Binding-site contacts:
Ligand atom C2 contacts residue GLU114 of chain 1.K at 3.4 Å.
Ligand atom C2 contacts residue TRP343 of chain 1.K at 3.9 Å (hydrophobic).
Ligand atom C2 contacts residue LYS18 of chain 1.K at 3.5 Å.
Ligand atom C6 contacts residue GLU156 of chain 1.K at 3.0 Å.
Ligand atom O1 contacts residue LYS18 of chain 1.K at 2.9 Å (salt-bridge).
Ligand atom C1 contacts residue TRP233 of chain 1.K at 3.8 Å (hydrophobic).
Ligand atom C5 contacts residue GLU156 of chain 1.K at 3.6 Å.
Ligand atom C4 contacts residue ARG69 of chain 1.K at 3.6 Å.
Ligand atom O3 contacts residue TRP65 of chain 1.K at 3.5 Å (h-bond).
Ligand atom C6 contacts residue TYR158 of chain 1.K at 3.9 Å (hydrophobic).
Ligand atom C6 contacts residue PHE159 of chain 1.K at 3.9 Å (hydrophobic).
Ligand atom O6 contacts residue TYR158 of chain 1.K at 2.9 Å (h-bond).
Ligand atom O1 contacts residue ASP17 of chain 1.K at 2.8 Å (salt-bridge).
Ligand atom C1 contacts residue ASP17 of chain 1.K at 3.5 Å.
Ligand atom O5 contacts residue ASP17 of chain 1.K at 3.9 Å.
Ligand atom C4 contacts residue TRP343 of chain 1.K at 3.6 Å (hydrophobic).
Ligand atom O2 contacts residue LYS18 of chain 1.K at 2.8 Å (salt-bridge).
Ligand atom C6 contacts residue PRO157 of chain 1.K at 3.7 Å (hydrophobic).
Ligand atom O2 contacts residue GLU114 of chain 1.K at 2.7 Å (salt-bridge).
Ligand atom C1 contacts residue LYS18 of chain 1.K at 3.3 Å.
Ligand atom O4 contacts residue ARG347 of chain 1.K at 3.5 Å (salt-bridge).
Ligand atom O6 contacts residue PRO157 of chain 1.K at 3.2 Å.
Ligand atom O2 contacts residue ASP68 of chain 1.K at 2.7 Å (salt-bridge).
Ligand atom O4 contacts residue ARG69 of chain 1.K at 2.7 Å (salt-bridge).
Ligand atom C6 contacts residue TRP343 of chain 1.K at 3.6 Å (hydrophobic).
Ligand atom O6 contacts residue GLU156 of chain 1.K at 2.6 Å (salt-bridge).
Ligand atom O5 contacts residue TYR158 of chain 1.K at 3.4 Å.
Ligand atom O3 contacts residue ALA66 of chain 1.K at 3.4 Å.
Ligand atom O1 contacts residue ASN15 of chain 1.K at 3.5 Å (h-bond).
Ligand atom C3 contacts residue ASP68 of chain 1.K at 3.4 Å.
Ligand atom C3 contacts residue ARG69 of chain 1.K at 3.9 Å.
Ligand atom C3 contacts residue TRP65 of chain 1.K at 3.6 Å (hydrophobic).
Ligand atom O3 contacts residue ARG69 of chain 1.K at 2.7 Å (salt-bridge).
Ligand atom O2 contacts residue TRP65 of chain 1.K at 3.1 Å (h-bond).
Ligand atom O3 contacts residue ASP68 of chain 1.K at 2.6 Å (salt-bridge).
Ligand atom O3 contacts residue TRP343 of chain 1.K at 3.6 Å.
Ligand atom C2 contacts residue ASP68 of chain 1.K at 3.2 Å.
Ligand atom C2 contacts residue TRP65 of chain 1.K at 3.9 Å (hydrophobic).
Ligand atom O2 contacts residue ALA66 of chain 1.K at 3.6 Å.
Ligand atom C1 contacts residue TYR158 of chain 1.K at 3.8 Å (hydrophobic).

Sequence of chain 1.K:
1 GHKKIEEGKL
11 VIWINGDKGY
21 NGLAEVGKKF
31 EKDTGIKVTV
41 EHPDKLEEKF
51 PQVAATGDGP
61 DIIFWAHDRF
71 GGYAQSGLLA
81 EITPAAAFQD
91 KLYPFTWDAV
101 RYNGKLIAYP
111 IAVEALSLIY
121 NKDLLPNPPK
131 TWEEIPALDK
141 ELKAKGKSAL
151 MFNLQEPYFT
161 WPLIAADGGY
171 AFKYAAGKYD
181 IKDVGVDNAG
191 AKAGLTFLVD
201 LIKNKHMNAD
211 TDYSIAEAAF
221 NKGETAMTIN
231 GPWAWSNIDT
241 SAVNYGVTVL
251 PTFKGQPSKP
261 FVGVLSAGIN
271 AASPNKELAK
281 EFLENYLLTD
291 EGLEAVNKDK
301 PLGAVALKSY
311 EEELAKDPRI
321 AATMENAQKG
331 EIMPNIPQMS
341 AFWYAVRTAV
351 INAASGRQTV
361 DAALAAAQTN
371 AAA

This protein binds this small molecule.
Small molecule (SMILES): OC[C@H]1O[C@H](O[C@H]2[C@H](O)[C@@H](O)[C@@H](O)O[C@@H]2CO)[C@H](O)[C@@H](O)[C@@H]1O